This small molecule binds to this protein.
Small molecule (SMILES): CC(=O)N[C@H]1[C@H](O[C@H]2[C@H](O)[C@@H](NC(C)=O)CO[C@@H]2CO)O[C@H](CO)[C@@H](O)[C@@H]1O

Binding-site contacts:
Ligand atom C8 contacts residue PHE72 of chain 1.B at 3.9 Å (hydrophobic).
Ligand atom C2 contacts residue SER25 of chain 1.B at 3.7 Å.
Ligand atom C5 contacts residue ALA109 of chain 1.B at 4.0 Å (hydrophobic).
Ligand atom C1 contacts residue ASN24 of chain 1.B at 1.4 Å.
Ligand atom O3 contacts residue SER25 of chain 1.B at 4.4 Å.
Ligand atom C7 contacts residue SER25 of chain 1.B at 4.3 Å.
Ligand atom C7 contacts residue ALA109 of chain 1.B at 4.4 Å (hydrophobic).
Ligand atom C1 contacts residue SER25 of chain 1.B at 3.7 Å.
Ligand atom O5 contacts residue ALA74 of chain 1.B at 4.4 Å.
Ligand atom C6 contacts residue ALA109 of chain 1.B at 3.6 Å (hydrophobic).
Ligand atom C8 contacts residue ALA109 of chain 1.B at 3.3 Å (hydrophobic).
Ligand atom C7 contacts residue ARG73 of chain 1.B at 4.4 Å.
Ligand atom C2 contacts residue ASN24 of chain 1.B at 2.5 Å.
Ligand atom C1 contacts residue VAL108 of chain 1.B at 4.5 Å (hydrophobic).
Ligand atom O7 contacts residue SER25 of chain 1.B at 4.2 Å.
Ligand atom C6 contacts residue VAL108 of chain 1.B at 4.3 Å (hydrophobic).
Ligand atom O6 contacts residue ALA74 of chain 1.B at 3.9 Å.
Ligand atom O7 contacts residue ASN24 of chain 1.B at 4.1 Å.
Ligand atom O7 contacts residue ALA109 of chain 1.B at 4.1 Å.
Ligand atom C3 contacts residue ASN24 of chain 1.B at 3.8 Å.
Ligand atom C7 contacts residue ASN24 of chain 1.B at 3.8 Å.
Ligand atom C5 contacts residue ASN24 of chain 1.B at 3.7 Å.
Ligand atom O5 contacts residue ALA109 of chain 1.B at 4.4 Å.
Ligand atom C3 contacts residue SER25 of chain 1.B at 3.7 Å.
Ligand atom C4 contacts residue ASN24 of chain 1.B at 4.3 Å.
Ligand atom O5 contacts residue VAL108 of chain 1.B at 3.7 Å.
Ligand atom C1 contacts residue PHE72 of chain 1.B at 4.0 Å (hydrophobic).
Ligand atom N2 contacts residue PHE72 of chain 1.B at 3.3 Å (h-bond).
Ligand atom O7 contacts residue PHE72 of chain 1.B at 3.6 Å.
Ligand atom N2 contacts residue SER25 of chain 1.B at 3.3 Å (h-bond).
Ligand atom O7 contacts residue PRO71 of chain 1.B at 4.3 Å.
Ligand atom N2 contacts residue ASN24 of chain 1.B at 2.7 Å (h-bond).
Ligand atom C2 contacts residue PHE72 of chain 1.B at 3.9 Å (hydrophobic).
Ligand atom C8 contacts residue ARG73 of chain 1.B at 3.9 Å.
Ligand atom O5 contacts residue ASN24 of chain 1.B at 2.5 Å (h-bond).
Ligand atom C7 contacts residue PHE72 of chain 1.B at 3.4 Å (hydrophobic).

Sequence of chain 1.B:
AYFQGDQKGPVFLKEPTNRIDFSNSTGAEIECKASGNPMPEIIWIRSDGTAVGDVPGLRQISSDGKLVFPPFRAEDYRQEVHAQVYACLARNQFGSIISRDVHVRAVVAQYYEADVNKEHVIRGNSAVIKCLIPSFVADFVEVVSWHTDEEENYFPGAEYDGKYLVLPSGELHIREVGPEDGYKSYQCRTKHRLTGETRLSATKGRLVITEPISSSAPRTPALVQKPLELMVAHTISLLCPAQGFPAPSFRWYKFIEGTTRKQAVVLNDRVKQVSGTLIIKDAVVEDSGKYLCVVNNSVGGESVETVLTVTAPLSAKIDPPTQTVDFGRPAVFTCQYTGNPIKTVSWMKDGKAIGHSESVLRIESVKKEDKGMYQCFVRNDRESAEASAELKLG